Sequence of chain 3.A:
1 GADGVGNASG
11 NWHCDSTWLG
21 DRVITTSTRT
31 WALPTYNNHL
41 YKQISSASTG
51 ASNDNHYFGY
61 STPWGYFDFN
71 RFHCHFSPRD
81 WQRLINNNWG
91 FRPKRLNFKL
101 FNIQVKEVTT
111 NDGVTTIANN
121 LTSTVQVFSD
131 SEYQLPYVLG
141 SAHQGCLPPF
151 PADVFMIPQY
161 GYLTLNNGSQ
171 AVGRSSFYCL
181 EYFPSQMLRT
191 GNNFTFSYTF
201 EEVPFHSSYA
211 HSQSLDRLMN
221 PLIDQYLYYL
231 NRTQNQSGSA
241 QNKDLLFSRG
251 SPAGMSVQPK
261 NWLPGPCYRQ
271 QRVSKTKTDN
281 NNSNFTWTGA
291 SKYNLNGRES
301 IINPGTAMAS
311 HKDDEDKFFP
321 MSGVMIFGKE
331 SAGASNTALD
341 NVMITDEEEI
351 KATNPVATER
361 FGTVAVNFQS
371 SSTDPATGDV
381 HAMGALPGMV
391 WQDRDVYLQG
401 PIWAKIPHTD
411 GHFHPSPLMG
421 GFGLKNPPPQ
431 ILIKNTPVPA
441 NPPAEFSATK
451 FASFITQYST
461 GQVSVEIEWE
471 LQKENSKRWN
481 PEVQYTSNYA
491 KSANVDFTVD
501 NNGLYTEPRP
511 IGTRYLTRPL

The protein below binds the small molecule below.
Small molecule (SMILES): CC(=O)N[C@H]1[C@H]([C@H](O)[C@H](O)CO)O[C@@](O)(C(=O)O)C[C@@H]1O

Binding-site contacts:
Ligand atom O4 contacts residue ASN231 of chain 50.A at 4.2 Å.
Ligand atom O4 contacts residue VAL257 of chain 50.A at 3.1 Å.
Ligand atom C11 contacts residue GLY254 of chain 50.A at 3.6 Å.
Ligand atom O1A contacts residue ARG232 of chain 50.A at 3.5 Å.
Ligand atom C5 contacts residue ASN231 of chain 50.A at 4.5 Å.
Ligand atom C1 contacts residue ARG232 of chain 50.A at 3.6 Å.
Ligand atom C3 contacts residue ASN231 of chain 50.A at 3.9 Å.
Ligand atom O2 contacts residue THR286 of chain 3.A at 4.0 Å.
Ligand atom C10 contacts residue ASN55 of chain 3.A at 3.8 Å.
Ligand atom O10 contacts residue ASN55 of chain 3.A at 3.4 Å (h-bond).
Ligand atom C4 contacts residue VAL257 of chain 50.A at 4.4 Å (hydrophobic).
Ligand atom O1A contacts residue ASN231 of chain 50.A at 2.7 Å (h-bond).
Ligand atom C11 contacts residue ASN55 of chain 3.A at 3.2 Å.
Ligand atom O4 contacts residue TRP287 of chain 3.A at 4.1 Å.
Ligand atom O1A contacts residue THR286 of chain 3.A at 4.2 Å.
Ligand atom C1 contacts residue ASN231 of chain 50.A at 3.6 Å.
Ligand atom C3 contacts residue THR286 of chain 3.A at 3.5 Å.
Ligand atom C3 contacts residue TRP287 of chain 3.A at 4.1 Å (hydrophobic).
Ligand atom C4 contacts residue ASN231 of chain 50.A at 3.5 Å.
Ligand atom C1 contacts residue ASN284 of chain 3.A at 3.8 Å.
Ligand atom C11 contacts residue ALA253 of chain 50.A at 3.6 Å (hydrophobic).
Ligand atom O10 contacts residue SER52 of chain 3.A at 4.4 Å.
Ligand atom O1B contacts residue ASN231 of chain 50.A at 4.3 Å.
Ligand atom O2 contacts residue ASN284 of chain 3.A at 3.0 Å (h-bond).
Ligand atom C11 contacts residue SER256 of chain 50.A at 4.3 Å.
Ligand atom O2 contacts residue ASN231 of chain 50.A at 4.2 Å.
Ligand atom O1B contacts residue ARG232 of chain 50.A at 2.5 Å (salt-bridge).
Ligand atom C2 contacts residue THR286 of chain 3.A at 4.2 Å.
Ligand atom O2 contacts residue ARG232 of chain 50.A at 4.5 Å.
Ligand atom O1A contacts residue ASN284 of chain 3.A at 4.5 Å.
Ligand atom O2 contacts residue TRP287 of chain 3.A at 4.5 Å.
Ligand atom O1B contacts residue ASN284 of chain 3.A at 3.7 Å.
Ligand atom C10 contacts residue SER256 of chain 50.A at 4.2 Å.
Ligand atom C2 contacts residue ASN231 of chain 50.A at 4.0 Å.
Ligand atom O10 contacts residue SER256 of chain 50.A at 3.5 Å (h-bond).
Ligand atom C2 contacts residue ASN284 of chain 3.A at 3.9 Å.

Sequence of chain 50.A:
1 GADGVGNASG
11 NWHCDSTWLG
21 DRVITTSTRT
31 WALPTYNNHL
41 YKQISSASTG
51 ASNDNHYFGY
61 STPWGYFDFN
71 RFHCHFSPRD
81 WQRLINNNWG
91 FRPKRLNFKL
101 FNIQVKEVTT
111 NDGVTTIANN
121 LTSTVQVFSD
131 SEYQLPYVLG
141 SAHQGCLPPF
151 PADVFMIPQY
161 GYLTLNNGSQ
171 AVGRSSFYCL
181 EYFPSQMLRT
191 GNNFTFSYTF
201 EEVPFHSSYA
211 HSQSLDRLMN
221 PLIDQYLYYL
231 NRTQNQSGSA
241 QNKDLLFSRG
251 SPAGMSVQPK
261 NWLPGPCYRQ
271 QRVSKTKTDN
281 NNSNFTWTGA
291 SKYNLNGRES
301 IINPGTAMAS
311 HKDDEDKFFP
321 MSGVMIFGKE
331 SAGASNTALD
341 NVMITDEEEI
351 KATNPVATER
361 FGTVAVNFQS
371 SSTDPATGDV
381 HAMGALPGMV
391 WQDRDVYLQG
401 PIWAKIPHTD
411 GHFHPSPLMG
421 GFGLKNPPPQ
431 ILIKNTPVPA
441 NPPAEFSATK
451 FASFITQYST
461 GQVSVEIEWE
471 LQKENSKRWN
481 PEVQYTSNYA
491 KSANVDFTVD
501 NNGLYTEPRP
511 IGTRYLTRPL